Binding-site contacts:
Ligand atom O2 contacts residue ASN202 of chain 1.A at 3.5 Å (h-bond).
Ligand atom O1 contacts residue HIS331 of chain 1.A at 3.7 Å.
Ligand atom O3 contacts residue SO41 of chain 1.E at 3.1 Å (h-bond).
Ligand atom O4 contacts residue PHE285 of chain 1.A at 3.7 Å.
Ligand atom C4 contacts residue THR85 of chain 1.A at 3.7 Å.
Ligand atom O5 contacts residue GLN141 of chain 1.A at 3.0 Å (h-bond).
Ligand atom O6 contacts residue HIS387 of chain 1.A at 3.4 Å (h-bond).
Ligand atom C2 contacts residue SO41 of chain 1.E at 3.6 Å.
Ligand atom C3 contacts residue THR85 of chain 1.A at 3.2 Å.
Ligand atom C1 contacts residue GLN141 of chain 1.A at 3.6 Å.
Ligand atom O4 contacts residue GLN141 of chain 1.A at 3.5 Å (h-bond).
Ligand atom C6 contacts residue HIS52 of chain 1.A at 3.4 Å.
Ligand atom O5 contacts residue PHE249 of chain 1.A at 3.3 Å.
Ligand atom O2 contacts residue SO41 of chain 1.E at 2.9 Å (h-bond).
Ligand atom O5 contacts residue HIS331 of chain 1.A at 3.5 Å (h-bond).
Ligand atom O3 contacts residue GLN329 of chain 1.A at 2.9 Å (h-bond).
Ligand atom O2 contacts residue GLN329 of chain 1.A at 3.2 Å (h-bond).
Ligand atom O2 contacts residue GLU203 of chain 1.A at 2.8 Å (salt-bridge).
Ligand atom C2 contacts residue ASN202 of chain 1.A at 3.7 Å.
Ligand atom O3 contacts residue GLY86 of chain 1.A at 3.5 Å.
Ligand atom O4 contacts residue GLU203 of chain 1.A at 3.3 Å (salt-bridge).
Ligand atom C6 contacts residue TRP206 of chain 1.A at 3.4 Å (hydrophobic).
Ligand atom O5 contacts residue LYS288 of chain 1.A at 3.4 Å.
Ligand atom O3 contacts residue THR85 of chain 1.A at 3.6 Å (h-bond).
Ligand atom O4 contacts residue HIS331 of chain 1.A at 2.9 Å (h-bond).
Ligand atom C2 contacts residue SO41 of chain 1.E at 3.4 Å.
Ligand atom C1 contacts residue GLN329 of chain 1.A at 3.6 Å.
Ligand atom O3 contacts residue HIS52 of chain 1.A at 3.6 Å.
Ligand atom C6 contacts residue GLU203 of chain 1.A at 3.6 Å.
Ligand atom C2 contacts residue GLU203 of chain 1.A at 3.6 Å.
Ligand atom C1 contacts residue TRP377 of chain 1.A at 3.6 Å (hydrophobic).
Ligand atom O2 contacts residue SO41 of chain 1.E at 2.7 Å (h-bond).
Ligand atom O4 contacts residue THR85 of chain 1.A at 3.1 Å (h-bond).
Ligand atom O4 contacts residue GLN141 of chain 1.A at 3.0 Å (h-bond).
Ligand atom O2 contacts residue GLN325 of chain 1.A at 3.1 Å (h-bond).
Ligand atom C4 contacts residue PHE249 of chain 1.A at 3.6 Å (hydrophobic).
Ligand atom O5 contacts residue GLN329 of chain 1.A at 3.5 Å (h-bond).
Ligand atom O4 contacts residue GLN329 of chain 1.A at 2.8 Å (h-bond).
Ligand atom O4 contacts residue PHE249 of chain 1.A at 3.5 Å.
Ligand atom O3 contacts residue TRP206 of chain 1.A at 3.1 Å (h-bond).

The protein below binds the small molecule below.
Small molecule (SMILES): OC[C@H]1O[C@@H](O[C@H]2[C@H]3OC[C@@H]2O[C@@H](O[C@H]2[C@@H](O)[C@@H](CO)O[C@@H](O[C@H]4[C@H]5OC[C@@H]4O[C@@H](O[C@@H]4[C@@H](O)[C@H](O)O[C@H](CO)[C@@H]4O)[C@H]5O)[C@@H]2O)[C@H]3O)[C@H](O)[C@@H](O)[C@H]1O

Sequence of chain 1.A:
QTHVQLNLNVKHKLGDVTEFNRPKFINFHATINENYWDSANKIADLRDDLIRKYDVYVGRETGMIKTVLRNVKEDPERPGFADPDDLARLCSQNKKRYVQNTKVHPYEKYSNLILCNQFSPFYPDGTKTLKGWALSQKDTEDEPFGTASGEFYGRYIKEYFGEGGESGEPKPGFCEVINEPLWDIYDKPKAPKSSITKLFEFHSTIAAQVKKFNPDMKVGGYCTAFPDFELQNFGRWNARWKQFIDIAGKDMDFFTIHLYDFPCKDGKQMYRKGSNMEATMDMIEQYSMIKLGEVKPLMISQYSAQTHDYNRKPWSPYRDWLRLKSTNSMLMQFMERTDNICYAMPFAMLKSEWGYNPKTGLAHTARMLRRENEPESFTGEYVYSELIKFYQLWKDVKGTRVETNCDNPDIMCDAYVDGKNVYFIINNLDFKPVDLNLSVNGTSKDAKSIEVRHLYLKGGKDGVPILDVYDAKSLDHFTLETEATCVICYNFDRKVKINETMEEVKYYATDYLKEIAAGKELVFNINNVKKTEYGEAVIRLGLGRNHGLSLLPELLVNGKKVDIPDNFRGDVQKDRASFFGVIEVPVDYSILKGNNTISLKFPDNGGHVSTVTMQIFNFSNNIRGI